Binding-site contacts:
Ligand atom C4 contacts residue NAD1 of chain 1.J at 2.8 Å.
Ligand atom C2 contacts residue HIS318 of chain 1.C at 3.8 Å.
Ligand atom C2 contacts residue TYR163 of chain 1.D at 3.1 Å (hydrophobic).
Ligand atom O2 contacts residue TYR163 of chain 1.D at 3.4 Å (h-bond).
Ligand atom O3 contacts residue TYR163 of chain 1.D at 3.5 Å (h-bond).
Ligand atom O5 contacts residue ASP191 of chain 1.D at 2.6 Å (salt-bridge).
Ligand atom C1 contacts residue LEU192 of chain 1.D at 3.9 Å (hydrophobic).
Ligand atom C6 contacts residue NAD1 of chain 1.J at 4.0 Å.
Ligand atom C2 contacts residue GLU165 of chain 1.D at 2.9 Å.
Ligand atom C3 contacts residue TYR135 of chain 1.D at 3.7 Å (hydrophobic).
Ligand atom C3 contacts residue TYR163 of chain 1.D at 3.4 Å (hydrophobic).
Ligand atom C6 contacts residue ASP191 of chain 1.D at 3.7 Å.
Ligand atom O5 contacts residue ARG178 of chain 1.D at 3.0 Å (salt-bridge).
Ligand atom O4 contacts residue NAD1 of chain 1.J at 2.4 Å.
Ligand atom C3 contacts residue HIS195 of chain 1.D at 3.8 Å.
Ligand atom O6 contacts residue ARG178 of chain 1.D at 3.0 Å (salt-bridge).
Ligand atom O1 contacts residue GLU165 of chain 1.D at 2.7 Å (salt-bridge).
Ligand atom C4 contacts residue LYS106 of chain 1.D at 4.0 Å.
Ligand atom O3 contacts residue NAD1 of chain 1.J at 2.6 Å (h-bond).
Ligand atom O2 contacts residue TYR135 of chain 1.D at 3.4 Å (h-bond).
Ligand atom O6 contacts residue ASP191 of chain 1.D at 2.7 Å (salt-bridge).
Ligand atom C5 contacts residue ASP191 of chain 1.D at 3.3 Å.
Ligand atom O3 contacts residue HIS318 of chain 1.C at 3.8 Å.
Ligand atom C1 contacts residue GLU165 of chain 1.D at 3.2 Å.
Ligand atom C2 contacts residue TYR135 of chain 1.D at 4.0 Å (hydrophobic).
Ligand atom O5 contacts residue LYS106 of chain 1.D at 3.1 Å (salt-bridge).
Ligand atom C2 contacts residue LEU192 of chain 1.D at 3.9 Å (hydrophobic).
Ligand atom C3 contacts residue NAD1 of chain 1.J at 3.5 Å.
Ligand atom O2 contacts residue GLU165 of chain 1.D at 2.9 Å (salt-bridge).
Ligand atom O4 contacts residue HIS195 of chain 1.D at 3.0 Å (h-bond).
Ligand atom O1 contacts residue HIS318 of chain 1.C at 3.8 Å.
Ligand atom O4 contacts residue LYS106 of chain 1.D at 2.9 Å.
Ligand atom C6 contacts residue ARG178 of chain 1.D at 3.8 Å.
Ligand atom O3 contacts residue HIS195 of chain 1.D at 3.7 Å.
Ligand atom O3 contacts residue TYR135 of chain 1.D at 2.6 Å (h-bond).
Ligand atom C5 contacts residue NAD1 of chain 1.J at 3.7 Å.
Ligand atom O2 contacts residue HIS318 of chain 1.C at 2.4 Å (h-bond).
Ligand atom C5 contacts residue LYS106 of chain 1.D at 3.5 Å.
Ligand atom O6 contacts residue TYR167 of chain 1.D at 3.8 Å.
Ligand atom O5 contacts residue NAD1 of chain 1.J at 3.1 Å.

A small-molecule ligand and the protein it binds are described below.
Small molecule (SMILES): OC1C(O)C(O)C(O)C(O)C1O

Sequence of chain 1.D:
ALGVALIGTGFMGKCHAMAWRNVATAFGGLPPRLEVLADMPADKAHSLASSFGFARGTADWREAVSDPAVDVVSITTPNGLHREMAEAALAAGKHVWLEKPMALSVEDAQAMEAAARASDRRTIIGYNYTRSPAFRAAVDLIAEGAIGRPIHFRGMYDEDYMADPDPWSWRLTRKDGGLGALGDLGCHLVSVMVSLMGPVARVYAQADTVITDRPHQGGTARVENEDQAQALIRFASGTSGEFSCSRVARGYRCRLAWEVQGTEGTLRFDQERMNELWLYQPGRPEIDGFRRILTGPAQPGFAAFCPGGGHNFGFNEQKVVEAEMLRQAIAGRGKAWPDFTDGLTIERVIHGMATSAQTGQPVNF

Sequence of chain 1.C:
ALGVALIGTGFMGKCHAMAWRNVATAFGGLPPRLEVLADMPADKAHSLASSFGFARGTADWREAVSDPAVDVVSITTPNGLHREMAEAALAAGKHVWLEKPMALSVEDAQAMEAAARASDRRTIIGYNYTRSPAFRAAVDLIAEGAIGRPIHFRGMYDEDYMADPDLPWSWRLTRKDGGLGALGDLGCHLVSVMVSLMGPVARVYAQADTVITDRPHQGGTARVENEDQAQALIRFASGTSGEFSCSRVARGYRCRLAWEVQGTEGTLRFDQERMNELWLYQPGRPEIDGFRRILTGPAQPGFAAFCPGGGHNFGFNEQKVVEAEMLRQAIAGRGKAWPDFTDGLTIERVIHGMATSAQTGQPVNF